A protein and the small-molecule ligand that binds it are described below.
Small molecule (SMILES): CC(=O)N[C@@H]1[C@@H](O)[C@H](O)[C@@H](CO)O[C@H]1O

Binding-site contacts:
Ligand atom C2 contacts residue ASN691 of chain 1.A at 2.5 Å.
Ligand atom C4 contacts residue ASN691 of chain 1.A at 4.2 Å.
Ligand atom C5 contacts residue ASN691 of chain 1.A at 3.6 Å.
Ligand atom O7 contacts residue ASN691 of chain 1.A at 4.1 Å.
Ligand atom O6 contacts residue GLY1113 of chain 1.A at 4.0 Å.
Ligand atom N2 contacts residue ASN691 of chain 1.A at 2.9 Å (h-bond).
Ligand atom C3 contacts residue ASN691 of chain 1.A at 3.8 Å.
Ligand atom C1 contacts residue ASN691 of chain 1.A at 1.4 Å.
Ligand atom C6 contacts residue GLY1113 of chain 1.A at 4.3 Å.
Ligand atom C7 contacts residue ASN691 of chain 1.A at 3.7 Å.
Ligand atom O5 contacts residue ASN691 of chain 1.A at 2.3 Å (h-bond).
Ligand atom O6 contacts residue ILE1112 of chain 1.A at 4.1 Å.
Ligand atom O6 contacts residue ASN691 of chain 1.A at 4.4 Å.

Sequence of chain 1.A:
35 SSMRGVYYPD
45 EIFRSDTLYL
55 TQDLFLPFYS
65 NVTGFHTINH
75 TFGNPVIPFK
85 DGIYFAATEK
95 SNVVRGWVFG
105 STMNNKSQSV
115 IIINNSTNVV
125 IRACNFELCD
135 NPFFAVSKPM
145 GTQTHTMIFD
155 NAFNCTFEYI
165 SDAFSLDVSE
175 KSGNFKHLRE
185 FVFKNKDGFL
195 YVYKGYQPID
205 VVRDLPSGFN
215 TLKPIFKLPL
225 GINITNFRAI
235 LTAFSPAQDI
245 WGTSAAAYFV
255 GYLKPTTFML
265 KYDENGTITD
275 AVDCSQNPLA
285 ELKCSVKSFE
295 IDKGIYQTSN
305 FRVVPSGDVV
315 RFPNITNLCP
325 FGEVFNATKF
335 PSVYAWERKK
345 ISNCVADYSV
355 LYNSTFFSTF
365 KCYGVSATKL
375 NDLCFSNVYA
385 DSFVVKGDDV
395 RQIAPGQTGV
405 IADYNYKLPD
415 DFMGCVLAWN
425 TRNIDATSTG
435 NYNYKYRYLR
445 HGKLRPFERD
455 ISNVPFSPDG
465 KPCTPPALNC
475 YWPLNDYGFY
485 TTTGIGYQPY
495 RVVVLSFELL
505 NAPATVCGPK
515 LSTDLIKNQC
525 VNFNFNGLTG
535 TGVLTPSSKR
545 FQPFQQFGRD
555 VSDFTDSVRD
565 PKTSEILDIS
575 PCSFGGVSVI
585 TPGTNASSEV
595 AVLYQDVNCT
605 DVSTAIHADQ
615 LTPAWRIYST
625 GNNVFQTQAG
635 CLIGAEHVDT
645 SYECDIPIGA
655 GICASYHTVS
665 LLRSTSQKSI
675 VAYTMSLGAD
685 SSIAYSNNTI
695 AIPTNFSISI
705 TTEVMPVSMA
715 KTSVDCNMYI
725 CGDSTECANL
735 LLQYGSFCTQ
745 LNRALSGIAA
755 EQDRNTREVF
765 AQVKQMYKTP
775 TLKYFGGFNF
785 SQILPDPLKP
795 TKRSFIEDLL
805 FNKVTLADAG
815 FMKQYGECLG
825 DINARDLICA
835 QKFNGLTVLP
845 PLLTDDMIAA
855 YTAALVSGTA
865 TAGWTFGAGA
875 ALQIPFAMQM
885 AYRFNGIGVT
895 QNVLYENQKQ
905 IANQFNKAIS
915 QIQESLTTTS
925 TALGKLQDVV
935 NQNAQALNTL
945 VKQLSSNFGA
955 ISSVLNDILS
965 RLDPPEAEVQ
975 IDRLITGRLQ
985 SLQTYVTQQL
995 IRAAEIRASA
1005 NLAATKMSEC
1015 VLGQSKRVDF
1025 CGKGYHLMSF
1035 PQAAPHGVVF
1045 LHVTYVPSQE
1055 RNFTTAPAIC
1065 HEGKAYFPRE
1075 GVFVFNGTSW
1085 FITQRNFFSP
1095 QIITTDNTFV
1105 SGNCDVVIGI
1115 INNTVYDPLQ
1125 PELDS